Binding-site contacts:
Ligand atom C20 contacts residue THR21 of chain 1.Z at 3.5 Å.
Ligand atom C21 contacts residue ASP124 of chain 1.AA at 3.4 Å.
Ligand atom N03 contacts residue THR21 of chain 1.Z at 2.6 Å (h-bond).
Ligand atom C15 contacts residue VAL31 of chain 1.Z at 3.5 Å (hydrophobic).
Ligand atom C22 contacts residue GLN22 of chain 1.Z at 3.6 Å.
Ligand atom C24 contacts residue ASP124 of chain 1.AA at 3.5 Å.
Ligand atom O28 contacts residue SER27 of chain 1.Z at 2.7 Å (h-bond).
Ligand atom C04 contacts residue THR21 of chain 1.Z at 3.6 Å.
Ligand atom C22 contacts residue SER20 of chain 1.Z at 3.7 Å.
Ligand atom C04 contacts residue GLY47 of chain 1.Z at 3.7 Å.
Ligand atom O01 contacts residue ALA49 of chain 1.Z at 3.2 Å (h-bond).
Ligand atom C05 contacts residue GLY47 of chain 1.Z at 3.6 Å.
Ligand atom C10 contacts residue ALA52 of chain 1.Z at 3.5 Å (hydrophobic).
Ligand atom C21 contacts residue SER20 of chain 1.Z at 3.6 Å.
Ligand atom O39 contacts residue GLN22 of chain 1.Z at 3.6 Å.
Ligand atom C10 contacts residue LYS33 of chain 1.Z at 3.7 Å.
Ligand atom O18 contacts residue SER20 of chain 1.Z at 3.4 Å.
Ligand atom C22 contacts residue SER27 of chain 1.Z at 3.5 Å.
Ligand atom C25 contacts residue TRP129 of chain 1.AA at 3.7 Å (hydrophobic).
Ligand atom O28 contacts residue GLN22 of chain 1.Z at 2.9 Å (h-bond).
Ligand atom C02 contacts residue THR21 of chain 1.Z at 3.5 Å.
Ligand atom C16 contacts residue VAL31 of chain 1.Z at 3.6 Å (hydrophobic).
Ligand atom C07 contacts residue GLY47 of chain 1.Z at 3.7 Å.
Ligand atom C15 contacts residue SER20 of chain 1.Z at 3.5 Å.
Ligand atom N29 contacts residue ASP124 of chain 1.AA at 2.9 Å (salt-bridge).
Ligand atom C19 contacts residue THR21 of chain 1.Z at 3.6 Å.
Ligand atom O28 contacts residue SER20 of chain 1.Z at 3.7 Å.
Ligand atom C35 contacts residue LEU91 of chain 1.AA at 3.6 Å (hydrophobic).
Ligand atom N06 contacts residue GLY47 of chain 1.Z at 2.8 Å (h-bond).
Ligand atom C20 contacts residue GLN22 of chain 1.Z at 3.7 Å.
Ligand atom C09 contacts residue ILE45 of chain 1.Z at 3.5 Å (hydrophobic).
Ligand atom O18 contacts residue THR21 of chain 1.Z at 3.2 Å (h-bond).
Ligand atom C10 contacts residue ILE45 of chain 1.Z at 3.5 Å (hydrophobic).
Ligand atom C24 contacts residue GLY128 of chain 1.AA at 3.7 Å.
Ligand atom C14 contacts residue SER20 of chain 1.Z at 3.6 Å.
Ligand atom C34 contacts residue ALA126 of chain 1.AA at 3.5 Å (hydrophobic).
Ligand atom C15 contacts residue ALA49 of chain 1.Z at 3.7 Å (hydrophobic).
Ligand atom C25 contacts residue ALA49 of chain 1.Z at 3.7 Å (hydrophobic).
Ligand atom C14 contacts residue ALA49 of chain 1.Z at 3.7 Å (hydrophobic).
Ligand atom C07 contacts residue THR1 of chain 1.Z at 3.2 Å.

A protein and the small-molecule ligand that binds it are described below.
Small molecule (SMILES): CCN(CC)C(=O)C[C@H](NC(=O)CCc1ccccc1)C(=O)N[C@@H](C)C(=O)NCc1cccc2ccccc12

Sequence of chain 1.AA:
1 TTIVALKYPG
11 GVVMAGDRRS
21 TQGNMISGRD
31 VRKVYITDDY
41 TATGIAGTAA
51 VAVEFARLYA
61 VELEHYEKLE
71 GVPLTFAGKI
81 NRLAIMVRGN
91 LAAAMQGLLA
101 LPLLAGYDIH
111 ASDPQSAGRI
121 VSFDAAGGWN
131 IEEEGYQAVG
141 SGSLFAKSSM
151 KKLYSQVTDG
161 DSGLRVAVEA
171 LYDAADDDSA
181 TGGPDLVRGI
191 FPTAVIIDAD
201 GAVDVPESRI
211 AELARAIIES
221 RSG

Sequence of chain 1.Z:
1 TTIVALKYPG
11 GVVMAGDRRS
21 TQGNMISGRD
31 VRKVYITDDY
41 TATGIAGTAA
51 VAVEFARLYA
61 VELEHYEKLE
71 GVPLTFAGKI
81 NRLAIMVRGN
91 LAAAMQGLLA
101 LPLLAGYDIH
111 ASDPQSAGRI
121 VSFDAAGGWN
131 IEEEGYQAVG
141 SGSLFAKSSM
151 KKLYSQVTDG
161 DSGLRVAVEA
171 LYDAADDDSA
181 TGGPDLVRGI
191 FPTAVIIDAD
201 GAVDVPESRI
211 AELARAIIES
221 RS